Sequence of chain 2.A:
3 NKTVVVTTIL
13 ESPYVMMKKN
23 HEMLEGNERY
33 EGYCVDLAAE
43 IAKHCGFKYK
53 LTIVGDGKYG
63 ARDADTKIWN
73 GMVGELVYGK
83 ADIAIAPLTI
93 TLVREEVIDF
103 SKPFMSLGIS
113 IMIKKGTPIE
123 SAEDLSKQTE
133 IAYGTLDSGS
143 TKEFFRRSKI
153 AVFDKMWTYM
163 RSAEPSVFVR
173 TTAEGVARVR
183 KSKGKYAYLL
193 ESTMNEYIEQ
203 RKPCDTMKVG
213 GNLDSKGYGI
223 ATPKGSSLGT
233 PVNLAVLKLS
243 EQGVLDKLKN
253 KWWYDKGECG

The protein below binds the small molecule below.
Small molecule (SMILES): NC(=O)c1c(NC(=O)Cn2nc(C(F)(F)F)c3c2CCCC3)sc2c1CCCC2

Binding-site contacts:
Ligand atom C27 contacts residue O281 of chain 2.B at 1.1 Å.
Ligand atom N7 contacts residue O281 of chain 2.B at 0.9 Å.
Ligand atom C9 contacts residue O281 of chain 2.B at 0.8 Å.
Ligand atom C18 contacts residue O281 of chain 2.B at 0.9 Å.
Ligand atom O16 contacts residue PRO105 of chain 2.A at 3.2 Å.
Ligand atom O28 contacts residue O281 of chain 2.B at 0.7 Å.
Ligand atom F3 contacts residue GLY219 of chain 1.A at 3.3 Å.
Ligand atom C26 contacts residue O281 of chain 2.B at 0.4 Å.
Ligand atom C23 contacts residue SER242 of chain 1.A at 3.3 Å.
Ligand atom S19 contacts residue PRO105 of chain 2.A at 3.3 Å.
Ligand atom F1 contacts residue PRO105 of chain 1.A at 3.3 Å.
Ligand atom C8 contacts residue O281 of chain 2.B at 0.9 Å.
Ligand atom F1 contacts residue O281 of chain 2.B at 1.9 Å.
Ligand atom C23 contacts residue O281 of chain 2.B at 1.0 Å.
Ligand atom C11 contacts residue PRO105 of chain 2.A at 3.3 Å (hydrophobic).
Ligand atom C24 contacts residue SER242 of chain 1.A at 3.1 Å.
Ligand atom C12 contacts residue O281 of chain 2.B at 0.9 Å.
Ligand atom C13 contacts residue O281 of chain 2.B at 0.7 Å.
Ligand atom N17 contacts residue O281 of chain 2.B at 1.3 Å (h-bond).
Ligand atom C14 contacts residue SER108 of chain 1.A at 3.3 Å.
Ligand atom C11 contacts residue O281 of chain 2.B at 0.7 Å.
Ligand atom N6 contacts residue O281 of chain 2.B at 0.4 Å (h-bond).
Ligand atom C10 contacts residue O281 of chain 2.B at 1.0 Å.
Ligand atom C20 contacts residue O281 of chain 2.B at 0.7 Å.
Ligand atom F4 contacts residue O281 of chain 2.B at 1.7 Å.
Ligand atom S19 contacts residue O281 of chain 2.B at 0.4 Å (h-bond).
Ligand atom C25 contacts residue O281 of chain 2.B at 1.7 Å.
Ligand atom C21 contacts residue O281 of chain 2.B at 0.8 Å.
Ligand atom O16 contacts residue O281 of chain 2.B at 1.4 Å.
Ligand atom C14 contacts residue O281 of chain 2.B at 1.1 Å.
Ligand atom C2 contacts residue O281 of chain 2.B at 0.9 Å.
Ligand atom F1 contacts residue ILE92 of chain 1.A at 3.3 Å.
Ligand atom N6 contacts residue GLY219 of chain 1.A at 3.3 Å (h-bond).
Ligand atom C15 contacts residue O281 of chain 2.B at 0.5 Å.
Ligand atom C5 contacts residue O281 of chain 2.B at 0.7 Å.
Ligand atom N29 contacts residue O281 of chain 2.B at 0.7 Å.
Ligand atom C10 contacts residue PRO105 of chain 2.A at 3.3 Å (hydrophobic).
Ligand atom C24 contacts residue O281 of chain 2.B at 2.5 Å.
Ligand atom F3 contacts residue O281 of chain 2.B at 0.4 Å.
Ligand atom C22 contacts residue O281 of chain 2.B at 0.8 Å.

Sequence of chain 1.A:
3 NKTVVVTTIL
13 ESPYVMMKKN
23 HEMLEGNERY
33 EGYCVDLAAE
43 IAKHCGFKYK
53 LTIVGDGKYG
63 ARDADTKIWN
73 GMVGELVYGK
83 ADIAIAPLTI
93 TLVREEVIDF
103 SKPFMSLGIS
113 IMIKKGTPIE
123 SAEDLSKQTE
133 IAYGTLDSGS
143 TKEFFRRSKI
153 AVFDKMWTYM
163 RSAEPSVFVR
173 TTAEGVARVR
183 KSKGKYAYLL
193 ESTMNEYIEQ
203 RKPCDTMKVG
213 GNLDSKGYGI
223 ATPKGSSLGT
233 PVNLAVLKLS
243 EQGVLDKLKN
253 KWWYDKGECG